A small-molecule ligand and the protein it binds are described below.
Small molecule (SMILES): CC(=O)N[C@@H]1[C@@H](O)[C@H](O)[C@@H](CO)O[C@H]1O

Sequence of chain 1.B:
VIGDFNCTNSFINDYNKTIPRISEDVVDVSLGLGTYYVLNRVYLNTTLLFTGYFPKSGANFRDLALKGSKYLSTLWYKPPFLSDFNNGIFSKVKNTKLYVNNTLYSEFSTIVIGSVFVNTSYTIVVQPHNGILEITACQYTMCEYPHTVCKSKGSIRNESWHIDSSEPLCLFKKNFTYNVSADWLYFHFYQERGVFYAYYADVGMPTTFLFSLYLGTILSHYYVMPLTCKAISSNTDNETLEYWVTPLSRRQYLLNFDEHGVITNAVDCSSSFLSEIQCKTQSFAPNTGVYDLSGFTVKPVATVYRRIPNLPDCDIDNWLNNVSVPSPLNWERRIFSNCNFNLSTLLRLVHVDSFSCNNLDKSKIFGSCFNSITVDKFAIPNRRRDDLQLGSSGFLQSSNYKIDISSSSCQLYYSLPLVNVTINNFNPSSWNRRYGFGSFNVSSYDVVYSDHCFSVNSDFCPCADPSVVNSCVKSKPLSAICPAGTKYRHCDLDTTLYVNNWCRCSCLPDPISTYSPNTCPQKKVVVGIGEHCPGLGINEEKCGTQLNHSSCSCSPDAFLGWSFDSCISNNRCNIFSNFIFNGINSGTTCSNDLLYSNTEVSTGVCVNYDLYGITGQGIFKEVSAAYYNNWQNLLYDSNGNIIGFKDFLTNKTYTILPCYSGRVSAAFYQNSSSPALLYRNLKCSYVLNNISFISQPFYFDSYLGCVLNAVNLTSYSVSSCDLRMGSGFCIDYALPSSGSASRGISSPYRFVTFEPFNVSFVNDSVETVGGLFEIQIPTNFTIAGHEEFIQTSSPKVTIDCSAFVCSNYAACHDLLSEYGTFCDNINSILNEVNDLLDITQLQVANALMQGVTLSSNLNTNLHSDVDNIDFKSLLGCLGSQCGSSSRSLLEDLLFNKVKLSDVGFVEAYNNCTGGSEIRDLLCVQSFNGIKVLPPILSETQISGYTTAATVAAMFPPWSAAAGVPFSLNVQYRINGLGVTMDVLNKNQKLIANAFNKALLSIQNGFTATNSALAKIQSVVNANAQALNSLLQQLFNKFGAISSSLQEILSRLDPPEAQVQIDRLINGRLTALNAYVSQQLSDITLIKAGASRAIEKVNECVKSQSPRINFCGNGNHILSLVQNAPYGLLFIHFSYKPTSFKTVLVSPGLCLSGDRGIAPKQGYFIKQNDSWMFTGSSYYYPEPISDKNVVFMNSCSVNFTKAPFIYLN

Binding-site contacts:
Ligand atom C3 contacts residue ASN771 of chain 1.B at 3.8 Å.
Ligand atom O7 contacts residue ASN771 of chain 1.B at 4.2 Å.
Ligand atom C1 contacts residue ASN771 of chain 1.B at 1.4 Å.
Ligand atom N2 contacts residue ASN771 of chain 1.B at 2.8 Å (h-bond).
Ligand atom O5 contacts residue ASN771 of chain 1.B at 2.5 Å (h-bond).
Ligand atom O6 contacts residue SER732 of chain 1.B at 3.9 Å.
Ligand atom C2 contacts residue ASN771 of chain 1.B at 2.4 Å.
Ligand atom C4 contacts residue ASN771 of chain 1.B at 4.3 Å.
Ligand atom C5 contacts residue ASN771 of chain 1.B at 3.7 Å.
Ligand atom C7 contacts residue ASN771 of chain 1.B at 3.7 Å.
Ligand atom C6 contacts residue SER732 of chain 1.B at 4.3 Å.